Sequence of chain 29.A:
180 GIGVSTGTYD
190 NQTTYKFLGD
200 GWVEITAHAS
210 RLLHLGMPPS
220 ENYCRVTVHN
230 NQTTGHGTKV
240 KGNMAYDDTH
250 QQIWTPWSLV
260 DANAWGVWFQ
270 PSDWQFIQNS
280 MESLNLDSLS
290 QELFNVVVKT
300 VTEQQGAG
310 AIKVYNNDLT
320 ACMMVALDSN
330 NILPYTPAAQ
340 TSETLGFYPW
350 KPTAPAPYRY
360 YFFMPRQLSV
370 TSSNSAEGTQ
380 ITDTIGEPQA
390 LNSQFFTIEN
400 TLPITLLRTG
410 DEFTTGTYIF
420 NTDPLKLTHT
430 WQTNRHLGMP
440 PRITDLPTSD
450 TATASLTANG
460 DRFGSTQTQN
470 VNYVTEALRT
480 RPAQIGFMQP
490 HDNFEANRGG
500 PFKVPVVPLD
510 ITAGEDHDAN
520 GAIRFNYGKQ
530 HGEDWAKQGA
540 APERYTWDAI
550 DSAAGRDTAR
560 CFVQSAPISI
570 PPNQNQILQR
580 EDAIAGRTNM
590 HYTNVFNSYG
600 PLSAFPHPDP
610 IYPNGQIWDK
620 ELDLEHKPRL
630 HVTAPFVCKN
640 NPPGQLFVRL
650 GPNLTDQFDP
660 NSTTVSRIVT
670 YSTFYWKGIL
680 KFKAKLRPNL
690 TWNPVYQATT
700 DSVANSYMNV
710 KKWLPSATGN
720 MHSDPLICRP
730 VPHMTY

A protein and the small-molecule ligand that binds it are described below.
Small molecule (SMILES): Nc1ccn([C@H]2C[C@H](O)[C@@H](COP(=O)(O)O)O2)c(=O)n1

Binding-site contacts:
Ligand atom N4 contacts residue GLY198 of chain 29.A at 3.8 Å.
Ligand atom C5 contacts residue TRP201 of chain 29.A at 3.4 Å (hydrophobic).
Ligand atom C1' contacts residue LYS682 of chain 29.A at 4.5 Å.
Ligand atom O2 contacts residue LYS682 of chain 29.A at 4.2 Å.
Ligand atom C4' contacts residue TRP201 of chain 29.A at 4.3 Å (hydrophobic).
Ligand atom C3' contacts residue LYS682 of chain 29.A at 3.8 Å.
Ligand atom N1 contacts residue TRP201 of chain 29.A at 4.0 Å.
Ligand atom O2 contacts residue TRP201 of chain 29.A at 4.3 Å.
Ligand atom O5' contacts residue TRP201 of chain 29.A at 3.6 Å.
Ligand atom C4 contacts residue TRP201 of chain 29.A at 3.3 Å (hydrophobic).
Ligand atom OP1 contacts residue PRO423 of chain 29.A at 3.6 Å.
Ligand atom C2' contacts residue TRP201 of chain 29.A at 3.6 Å (hydrophobic).
Ligand atom O2 contacts residue LEU197 of chain 29.A at 4.0 Å.
Ligand atom O3' contacts residue LYS682 of chain 29.A at 3.1 Å (salt-bridge).
Ligand atom C5' contacts residue TRP201 of chain 29.A at 3.5 Å (hydrophobic).
Ligand atom C6 contacts residue TRP201 of chain 29.A at 3.5 Å (hydrophobic).
Ligand atom N4 contacts residue TRP201 of chain 29.A at 3.8 Å.
Ligand atom N3 contacts residue TRP201 of chain 29.A at 3.6 Å.
Ligand atom N4 contacts residue ASP199 of chain 29.A at 4.0 Å.
Ligand atom C2 contacts residue TRP201 of chain 29.A at 3.9 Å (hydrophobic).
Ligand atom O4' contacts residue TRP201 of chain 29.A at 4.5 Å.
Ligand atom C3' contacts residue TRP201 of chain 29.A at 4.1 Å (hydrophobic).
Ligand atom C1' contacts residue TRP201 of chain 29.A at 4.5 Å (hydrophobic).
Ligand atom C2' contacts residue LYS682 of chain 29.A at 3.6 Å.